Sequence of chain 20.A:
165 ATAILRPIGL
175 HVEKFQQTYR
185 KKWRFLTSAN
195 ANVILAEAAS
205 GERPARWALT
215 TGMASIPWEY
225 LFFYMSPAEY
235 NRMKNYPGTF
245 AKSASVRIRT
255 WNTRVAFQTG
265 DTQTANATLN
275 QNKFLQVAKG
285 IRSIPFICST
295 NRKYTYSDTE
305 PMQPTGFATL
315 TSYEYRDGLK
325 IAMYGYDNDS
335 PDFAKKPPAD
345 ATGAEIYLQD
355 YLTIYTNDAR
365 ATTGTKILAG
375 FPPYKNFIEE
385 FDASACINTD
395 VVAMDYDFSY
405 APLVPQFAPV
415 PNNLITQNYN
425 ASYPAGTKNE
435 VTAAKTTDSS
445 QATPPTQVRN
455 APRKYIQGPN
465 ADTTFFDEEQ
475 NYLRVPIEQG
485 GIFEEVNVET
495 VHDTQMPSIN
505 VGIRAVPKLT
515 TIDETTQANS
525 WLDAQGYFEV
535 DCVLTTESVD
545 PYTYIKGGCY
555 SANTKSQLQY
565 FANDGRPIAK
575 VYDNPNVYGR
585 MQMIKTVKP

A protein and the small-molecule ligand that binds it are described below.
Small molecule (SMILES): N=c1ccn([C@H]2C[C@H](O[P](=O)(O)OC[C@H]3O[C@@H](n4cnc5c(=O)nc(N)[nH]c54)C[C@@H]3O[P](=O)(O)OC[C@H]3O[C@@H](n4cnc5c(N)ncnc54)C[C@@H]3O)[C@@H](COP(=O)=O)O2)c(=O)[nH]1

Binding-site contacts:
Ligand atom C5' contacts residue SER403 of chain 20.A at 3.2 Å.
Ligand atom C6 contacts residue DG3 of chain 20.C at 3.5 Å.
Ligand atom N3 contacts residue GLU493 of chain 20.A at 3.5 Å (salt-bridge).
Ligand atom N4 contacts residue PHE487 of chain 20.A at 2.9 Å (h-bond).
Ligand atom N4 contacts residue GLU493 of chain 20.A at 2.6 Å (salt-bridge).
Ligand atom N4 contacts residue VAL495 of chain 20.A at 3.1 Å.
Ligand atom C4 contacts residue PHE487 of chain 20.A at 3.7 Å (hydrophobic).
Ligand atom C4 contacts residue DG3 of chain 20.C at 3.5 Å.
Ligand atom C5' contacts residue ASP401 of chain 20.A at 3.5 Å.
Ligand atom N1 contacts residue TYR404 of chain 20.A at 3.6 Å.
Ligand atom C5 contacts residue VAL495 of chain 20.A at 3.0 Å (hydrophobic).
Ligand atom N9 contacts residue DG3 of chain 20.C at 3.6 Å.
Ligand atom O5' contacts residue SER403 of chain 20.A at 3.1 Å (h-bond).
Ligand atom C6 contacts residue TYR404 of chain 20.A at 3.6 Å (hydrophobic).
Ligand atom C2 contacts residue DG3 of chain 20.C at 3.4 Å.
Ligand atom O3' contacts residue SER403 of chain 20.A at 3.5 Å.
Ligand atom C2' contacts residue THR494 of chain 20.A at 3.3 Å.
Ligand atom C6 contacts residue VAL495 of chain 20.A at 3.7 Å (hydrophobic).
Ligand atom N4 contacts residue GLU489 of chain 20.A at 3.7 Å.
Ligand atom N1 contacts residue DG3 of chain 20.C at 3.5 Å.
Ligand atom C4 contacts residue VAL495 of chain 20.A at 3.1 Å (hydrophobic).
Ligand atom C4 contacts residue GLU493 of chain 20.A at 3.4 Å.
Ligand atom C8 contacts residue DG3 of chain 20.C at 3.6 Å.
Ligand atom O6 contacts residue DG3 of chain 20.C at 3.5 Å.
Ligand atom C1' contacts residue DG3 of chain 20.C at 3.7 Å.
Ligand atom O3' contacts residue HIS496 of chain 20.A at 3.7 Å.
Ligand atom C5' contacts residue PHE402 of chain 20.A at 3.4 Å (hydrophobic).
Ligand atom O4' contacts residue DG3 of chain 20.C at 3.2 Å (h-bond).
Ligand atom C1' contacts residue SER403 of chain 20.A at 3.2 Å.
Ligand atom O4' contacts residue SER403 of chain 20.A at 3.3 Å (h-bond).
Ligand atom O5' contacts residue ASP401 of chain 20.A at 3.7 Å.
Ligand atom N3 contacts residue DG3 of chain 20.C at 3.4 Å.
Ligand atom O6 contacts residue DG4 of chain 20.C at 3.5 Å (h-bond).
Ligand atom C5 contacts residue DG3 of chain 20.C at 3.4 Å.
Ligand atom O4' contacts residue ASP401 of chain 20.A at 3.2 Å (salt-bridge).
Ligand atom C2 contacts residue TYR404 of chain 20.A at 3.6 Å (hydrophobic).
Ligand atom O3' contacts residue ASP401 of chain 20.A at 3.5 Å.
Ligand atom OP2 contacts residue HIS496 of chain 20.A at 2.9 Å (h-bond).
Ligand atom N2 contacts residue DG3 of chain 20.C at 3.5 Å (h-bond).
Ligand atom C4' contacts residue ASP401 of chain 20.A at 3.5 Å.